Sequence of chain 1.P:
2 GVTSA

Sequence of chain 1.O:
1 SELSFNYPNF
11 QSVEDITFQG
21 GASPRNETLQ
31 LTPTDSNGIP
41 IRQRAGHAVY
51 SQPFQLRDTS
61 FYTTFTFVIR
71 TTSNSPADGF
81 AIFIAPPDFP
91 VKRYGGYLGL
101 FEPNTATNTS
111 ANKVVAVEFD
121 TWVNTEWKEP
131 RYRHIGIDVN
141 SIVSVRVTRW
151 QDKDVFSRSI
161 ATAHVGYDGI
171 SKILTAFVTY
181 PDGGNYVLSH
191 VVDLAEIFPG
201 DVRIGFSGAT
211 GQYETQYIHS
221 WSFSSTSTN

Binding-site contacts:
Ligand atom C1 contacts residue SER5 of chain 1.P at 4.0 Å.
Ligand atom C7 contacts residue GLU126 of chain 1.O at 3.7 Å.
Ligand atom C3 contacts residue THR4 of chain 1.P at 2.9 Å.
Ligand atom C7 contacts residue SER5 of chain 1.P at 4.0 Å.
Ligand atom C8 contacts residue SER5 of chain 1.P at 3.9 Å.
Ligand atom C3 contacts residue ASN124 of chain 1.O at 3.6 Å.
Ligand atom O7 contacts residue GLY96 of chain 1.O at 2.9 Å (h-bond).
Ligand atom C5 contacts residue THR4 of chain 1.P at 3.0 Å.
Ligand atom C7 contacts residue THR4 of chain 1.P at 4.0 Å.
Ligand atom N2 contacts residue THR4 of chain 1.P at 2.7 Å (h-bond).
Ligand atom C4 contacts residue ALA77 of chain 1.O at 3.9 Å (hydrophobic).
Ligand atom C6 contacts residue GLN212 of chain 1.O at 3.6 Å.
Ligand atom C4 contacts residue ASP78 of chain 1.O at 3.3 Å.
Ligand atom N2 contacts residue SER5 of chain 1.P at 3.9 Å.
Ligand atom C7 contacts residue GLY96 of chain 1.O at 3.8 Å.
Ligand atom N2 contacts residue GLU126 of chain 1.O at 3.1 Å (salt-bridge).
Ligand atom C4 contacts residue THR4 of chain 1.P at 3.6 Å.
Ligand atom O4 contacts residue ASP78 of chain 1.O at 2.6 Å (salt-bridge).
Ligand atom O5 contacts residue THR4 of chain 1.P at 2.3 Å (h-bond).
Ligand atom O3 contacts residue ASP78 of chain 1.O at 2.7 Å (salt-bridge).
Ligand atom O7 contacts residue GLY95 of chain 1.O at 3.5 Å.
Ligand atom O3 contacts residue ASN124 of chain 1.O at 2.6 Å (h-bond).
Ligand atom C5 contacts residue TRP122 of chain 1.O at 3.8 Å (hydrophobic).
Ligand atom C7 contacts residue ASN124 of chain 1.O at 3.8 Å.
Ligand atom C8 contacts residue ALA6 of chain 1.P at 4.0 Å (hydrophobic).
Ligand atom C3 contacts residue TRP122 of chain 1.O at 3.3 Å (hydrophobic).
Ligand atom O4 contacts residue GLY95 of chain 1.O at 3.8 Å.
Ligand atom O3 contacts residue GLY96 of chain 1.O at 3.3 Å (h-bond).
Ligand atom O4 contacts residue GLY211 of chain 1.O at 3.4 Å.
Ligand atom C4 contacts residue TRP122 of chain 1.O at 3.9 Å (hydrophobic).
Ligand atom C1 contacts residue THR4 of chain 1.P at 1.3 Å.
Ligand atom C8 contacts residue ASN124 of chain 1.O at 4.0 Å.
Ligand atom O6 contacts residue TRP122 of chain 1.O at 3.9 Å.
Ligand atom C2 contacts residue THR4 of chain 1.P at 2.4 Å.
Ligand atom C8 contacts residue TYR97 of chain 1.O at 3.8 Å (hydrophobic).
Ligand atom N2 contacts residue ASN124 of chain 1.O at 3.6 Å (h-bond).
Ligand atom O6 contacts residue GLN212 of chain 1.O at 3.1 Å (h-bond).
Ligand atom C8 contacts residue GLU126 of chain 1.O at 3.3 Å.
Ligand atom O3 contacts residue TRP122 of chain 1.O at 3.2 Å.
Ligand atom C3 contacts residue ASP78 of chain 1.O at 3.6 Å.

A protein and the small-molecule ligand that binds it are described below.
Small molecule (SMILES): CC(=O)N[C@@H]1[C@@H](O)[C@@H](O)[C@@H](CO)O[C@@H]1O